Sequence of chain 1.L:
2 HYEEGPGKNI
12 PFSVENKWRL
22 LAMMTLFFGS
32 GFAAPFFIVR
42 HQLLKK

Binding-site contacts:
Ligand atom C22 contacts residue MET117 of chain 1.A at 3.5 Å (hydrophobic).
Ligand atom C2 contacts residue HIS42 of chain 1.L at 4.0 Å.
Ligand atom C1 contacts residue PHE55 of chain 1.J at 4.3 Å (hydrophobic).
Ligand atom C25 contacts residue ILE39 of chain 1.L at 4.3 Å (hydrophobic).
Ligand atom C7 contacts residue PHE55 of chain 1.J at 4.3 Å (hydrophobic).
Ligand atom O7 contacts residue PHE55 of chain 1.J at 4.3 Å.
Ligand atom C4 contacts residue ARG41 of chain 1.L at 4.0 Å.
Ligand atom O1 contacts residue PHE55 of chain 1.J at 4.2 Å.
Ligand atom O49 contacts residue PHE55 of chain 1.J at 4.0 Å.
Ligand atom O61 contacts residue ARG41 of chain 1.L at 4.0 Å.
Ligand atom O16 contacts residue ARG41 of chain 1.L at 3.8 Å.
Ligand atom C3 contacts residue PHE55 of chain 1.J at 4.5 Å (hydrophobic).
Ligand atom O49 contacts residue HIS42 of chain 1.L at 2.2 Å (h-bond).
Ligand atom O5 contacts residue ARG41 of chain 1.L at 3.1 Å (salt-bridge).
Ligand atom C10 contacts residue PHE55 of chain 1.J at 3.4 Å (hydrophobic).
Ligand atom C8 contacts residue PHE55 of chain 1.J at 3.9 Å (hydrophobic).
Ligand atom C11 contacts residue LYS46 of chain 1.L at 4.5 Å.
Ligand atom O55 contacts residue LEU45 of chain 1.L at 3.7 Å.
Ligand atom O55 contacts residue HIS42 of chain 1.L at 3.8 Å.
Ligand atom C57 contacts residue ARG41 of chain 1.L at 3.4 Å.
Ligand atom C6 contacts residue ARG41 of chain 1.L at 3.8 Å.
Ligand atom O6 contacts residue LYS46 of chain 1.L at 3.7 Å.
Ligand atom O3 contacts residue PHE55 of chain 1.J at 4.1 Å.
Ligand atom C25 contacts residue PHE38 of chain 1.L at 3.9 Å (hydrophobic).
Ligand atom C11 contacts residue LEU45 of chain 1.L at 4.0 Å (hydrophobic).
Ligand atom C6 contacts residue HIS42 of chain 1.L at 4.4 Å.
Ligand atom C31 contacts residue ALA35 of chain 1.L at 4.2 Å (hydrophobic).
Ligand atom O6 contacts residue PRO56 of chain 1.J at 4.1 Å.
Ligand atom C2 contacts residue PHE55 of chain 1.J at 3.5 Å (hydrophobic).
Ligand atom C31 contacts residue ILE39 of chain 1.L at 4.0 Å (hydrophobic).
Ligand atom C22 contacts residue PHE38 of chain 1.L at 4.3 Å (hydrophobic).
Ligand atom C18 contacts residue HIS42 of chain 1.L at 4.4 Å.
Ligand atom O55 contacts residue PHE55 of chain 1.J at 3.6 Å.
Ligand atom C25 contacts residue MET117 of chain 1.A at 4.4 Å (hydrophobic).
Ligand atom O6 contacts residue LEU45 of chain 1.L at 4.1 Å.
Ligand atom C1 contacts residue ARG41 of chain 1.L at 4.0 Å.
Ligand atom C34 contacts residue ALA35 of chain 1.L at 4.5 Å (hydrophobic).
Ligand atom O16 contacts residue HIS42 of chain 1.L at 4.4 Å.
Ligand atom C5 contacts residue PHE55 of chain 1.J at 3.4 Å (hydrophobic).
Ligand atom C1 contacts residue HIS42 of chain 1.L at 3.6 Å.

Sequence of chain 1.J:
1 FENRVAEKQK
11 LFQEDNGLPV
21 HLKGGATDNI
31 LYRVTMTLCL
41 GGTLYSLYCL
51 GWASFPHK

Sequence of chain 1.A:
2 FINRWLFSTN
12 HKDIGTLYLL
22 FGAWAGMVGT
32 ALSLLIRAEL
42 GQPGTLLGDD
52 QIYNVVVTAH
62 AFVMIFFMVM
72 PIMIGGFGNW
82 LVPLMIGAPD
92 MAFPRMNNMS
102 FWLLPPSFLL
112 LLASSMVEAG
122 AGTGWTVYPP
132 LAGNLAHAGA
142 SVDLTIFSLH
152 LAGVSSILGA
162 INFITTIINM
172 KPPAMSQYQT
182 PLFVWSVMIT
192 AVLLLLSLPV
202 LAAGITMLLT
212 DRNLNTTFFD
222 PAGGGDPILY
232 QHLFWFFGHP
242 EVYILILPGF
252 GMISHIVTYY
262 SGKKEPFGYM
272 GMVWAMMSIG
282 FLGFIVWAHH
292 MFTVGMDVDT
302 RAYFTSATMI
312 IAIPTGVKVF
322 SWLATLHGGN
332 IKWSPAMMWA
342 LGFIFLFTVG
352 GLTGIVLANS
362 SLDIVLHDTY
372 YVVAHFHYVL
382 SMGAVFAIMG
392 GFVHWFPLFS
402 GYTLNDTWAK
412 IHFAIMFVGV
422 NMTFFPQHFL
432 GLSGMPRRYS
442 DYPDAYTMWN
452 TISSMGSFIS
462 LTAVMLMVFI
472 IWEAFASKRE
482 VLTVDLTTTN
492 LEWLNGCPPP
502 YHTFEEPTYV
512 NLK

The small molecule below binds the protein below.
Small molecule (SMILES): CCCCCCCCCCO[C@@H]1O[C@H](CO)[C@@H](O[C@H]2O[C@H](CO)[C@@H](O)[C@H](O)[C@H]2O)[C@H](O)[C@H]1O